Sequence of chain 1.M:
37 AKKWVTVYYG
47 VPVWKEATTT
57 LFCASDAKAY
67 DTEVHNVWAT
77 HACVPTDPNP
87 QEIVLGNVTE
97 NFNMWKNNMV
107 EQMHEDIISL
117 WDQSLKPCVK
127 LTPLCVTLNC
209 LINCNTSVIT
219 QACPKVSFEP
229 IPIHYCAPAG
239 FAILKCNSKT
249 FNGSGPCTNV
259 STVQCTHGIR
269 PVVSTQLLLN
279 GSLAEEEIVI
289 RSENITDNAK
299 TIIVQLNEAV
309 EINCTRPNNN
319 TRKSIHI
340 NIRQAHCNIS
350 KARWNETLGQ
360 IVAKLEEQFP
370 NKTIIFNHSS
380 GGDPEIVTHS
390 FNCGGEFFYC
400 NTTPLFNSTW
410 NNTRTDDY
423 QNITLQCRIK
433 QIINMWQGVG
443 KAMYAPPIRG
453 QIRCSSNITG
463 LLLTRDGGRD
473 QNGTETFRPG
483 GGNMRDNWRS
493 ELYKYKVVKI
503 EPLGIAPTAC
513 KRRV

Binding-site contacts:
Ligand atom C8 contacts residue LYS350 of chain 1.M at 3.9 Å.
Ligand atom O7 contacts residue ASN406 of chain 1.M at 3.2 Å (h-bond).
Ligand atom O3 contacts residue ASP416 of chain 1.M at 3.7 Å.
Ligand atom C3 contacts residue ASP415 of chain 1.M at 3.8 Å.
Ligand atom C7 contacts residue ASP416 of chain 1.M at 4.1 Å.
Ligand atom O7 contacts residue ASP416 of chain 1.M at 3.2 Å (salt-bridge).
Ligand atom O4 contacts residue ASP415 of chain 1.M at 4.0 Å.
Ligand atom C1 contacts residue ASN406 of chain 1.M at 1.4 Å.
Ligand atom C8 contacts residue ILE425 of chain 1.M at 4.1 Å (hydrophobic).
Ligand atom N2 contacts residue ASP416 of chain 1.M at 4.3 Å.
Ligand atom O7 contacts residue LYS350 of chain 1.M at 4.2 Å.
Ligand atom C2 contacts residue ASP416 of chain 1.M at 3.6 Å.
Ligand atom O5 contacts residue PRO403 of chain 1.M at 3.9 Å.
Ligand atom C7 contacts residue ASN406 of chain 1.M at 3.2 Å.
Ligand atom C4 contacts residue ASP415 of chain 1.M at 4.5 Å.
Ligand atom N2 contacts residue ASN406 of chain 1.M at 2.9 Å (h-bond).
Ligand atom C2 contacts residue ASN406 of chain 1.M at 2.5 Å.
Ligand atom O3 contacts residue ASP415 of chain 1.M at 4.0 Å.
Ligand atom C4 contacts residue ASN406 of chain 1.M at 4.3 Å.
Ligand atom C6 contacts residue PRO403 of chain 1.M at 3.8 Å (hydrophobic).
Ligand atom C3 contacts residue ASP416 of chain 1.M at 4.0 Å.
Ligand atom C3 contacts residue ASN406 of chain 1.M at 3.8 Å.
Ligand atom C4 contacts residue ASP416 of chain 1.M at 4.1 Å.
Ligand atom C7 contacts residue LYS350 of chain 1.M at 4.3 Å.
Ligand atom C8 contacts residue GLN423 of chain 1.M at 4.1 Å.
Ligand atom O5 contacts residue ASN406 of chain 1.M at 2.4 Å (h-bond).
Ligand atom C5 contacts residue PRO403 of chain 1.M at 4.5 Å (hydrophobic).
Ligand atom C5 contacts residue ASN406 of chain 1.M at 3.7 Å.
Ligand atom C8 contacts residue ASN406 of chain 1.M at 4.3 Å.

A protein and the small-molecule ligand that binds it are described below.
Small molecule (SMILES): CC(=O)N[C@H]1[C@H](O[C@H]2[C@H](O)[C@@H](NC(C)=O)CO[C@@H]2CO)O[C@H](CO)[C@@H](O[C@@H]2O[C@H](CO)[C@@H](O)[C@H](O)[C@@H]2O)[C@@H]1O